Binding-site contacts:
Ligand atom C2 contacts residue SER103 of chain 5.A at 3.9 Å.
Ligand atom C10 contacts residue TRP56 of chain 5.A at 4.0 Å (hydrophobic).
Ligand atom C1 contacts residue TRP56 of chain 5.A at 3.8 Å (hydrophobic).
Ligand atom N contacts residue SER103 of chain 5.A at 2.9 Å (h-bond).
Ligand atom CL contacts residue ALA53 of chain 5.A at 3.7 Å.
Ligand atom C4 contacts residue SER103 of chain 5.A at 3.5 Å.
Ligand atom C2 contacts residue TRP56 of chain 5.A at 3.6 Å (hydrophobic).
Ligand atom C9 contacts residue TRP56 of chain 5.A at 3.9 Å (hydrophobic).
Ligand atom C10 contacts residue PHE104 of chain 5.A at 3.4 Å (hydrophobic).
Ligand atom C8 contacts residue GLU421 of chain 5.A at 3.5 Å.
Ligand atom C3 contacts residue PHE104 of chain 5.A at 3.9 Å (hydrophobic).
Ligand atom N1 contacts residue TRP56 of chain 5.A at 3.7 Å.
Ligand atom C1 contacts residue VAL60 of chain 5.A at 3.9 Å (hydrophobic).
Ligand atom C4 contacts residue TRP56 of chain 5.A at 3.9 Å (hydrophobic).
Ligand atom C contacts residue TRP56 of chain 5.A at 4.0 Å (hydrophobic).
Ligand atom C2 contacts residue LEU83 of chain 5.A at 4.0 Å (hydrophobic).
Ligand atom C contacts residue LEU83 of chain 5.A at 4.1 Å (hydrophobic).
Ligand atom C9 contacts residue PHE104 of chain 5.A at 3.2 Å (hydrophobic).
Ligand atom N1 contacts residue SER103 of chain 5.A at 3.6 Å.
Ligand atom C10 contacts residue ALA53 of chain 5.A at 3.9 Å (hydrophobic).
Ligand atom C4 contacts residue PHE422 of chain 5.A at 3.9 Å (hydrophobic).
Ligand atom C7 contacts residue GLU421 of chain 5.A at 3.7 Å.
Ligand atom C3 contacts residue TRP56 of chain 5.A at 3.7 Å (hydrophobic).
Ligand atom N3 contacts residue PHE422 of chain 5.A at 3.4 Å (h-bond).
Ligand atom CL contacts residue LEU83 of chain 5.A at 3.9 Å.
Ligand atom C1 contacts residue LEU83 of chain 5.A at 3.9 Å (hydrophobic).
Ligand atom C2 contacts residue MET85 of chain 5.A at 3.8 Å (hydrophobic).
Ligand atom N contacts residue PHE422 of chain 5.A at 4.0 Å.
Ligand atom C contacts residue PHE104 of chain 5.A at 4.1 Å (hydrophobic).
Ligand atom C3 contacts residue SER103 of chain 5.A at 3.6 Å.
Ligand atom C contacts residue ALA53 of chain 5.A at 3.9 Å (hydrophobic).
Ligand atom N1 contacts residue PHE422 of chain 5.A at 3.1 Å (h-bond).
Ligand atom C6 contacts residue GLU421 of chain 5.A at 3.9 Å.
Ligand atom C5 contacts residue PHE422 of chain 5.A at 3.5 Å (hydrophobic).
Ligand atom C7 contacts residue ASP46 of chain 5.A at 3.2 Å.
Ligand atom N2 contacts residue TRP56 of chain 5.A at 3.7 Å.
Ligand atom N contacts residue TRP56 of chain 5.A at 3.8 Å.
Ligand atom CL contacts residue ARG57 of chain 5.A at 3.6 Å.
Ligand atom CL contacts residue TRP33 of chain 5.A at 3.4 Å.
Ligand atom C6 contacts residue PHE422 of chain 5.A at 4.0 Å (hydrophobic).

Sequence of chain 5.A:
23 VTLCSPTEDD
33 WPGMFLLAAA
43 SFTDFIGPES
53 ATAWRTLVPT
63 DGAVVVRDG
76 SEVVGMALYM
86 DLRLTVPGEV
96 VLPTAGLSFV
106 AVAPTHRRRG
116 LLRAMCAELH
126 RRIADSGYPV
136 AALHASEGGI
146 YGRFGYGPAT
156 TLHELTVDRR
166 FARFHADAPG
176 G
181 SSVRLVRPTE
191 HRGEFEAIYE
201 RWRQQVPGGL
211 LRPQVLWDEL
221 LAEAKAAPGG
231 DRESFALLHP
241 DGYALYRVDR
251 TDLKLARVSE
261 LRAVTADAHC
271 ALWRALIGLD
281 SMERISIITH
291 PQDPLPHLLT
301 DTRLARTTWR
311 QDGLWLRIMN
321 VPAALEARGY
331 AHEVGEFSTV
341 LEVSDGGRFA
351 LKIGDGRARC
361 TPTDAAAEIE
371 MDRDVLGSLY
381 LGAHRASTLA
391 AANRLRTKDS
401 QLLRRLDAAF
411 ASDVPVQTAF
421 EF

The protein below binds the small molecule below.
Small molecule (SMILES): [H]/N=C(\N/C(=N/[H])Nc1ccc(Cl)cc1)NC(C)C